This protein binds this small molecule.
Small molecule (SMILES): Cc1cc(N)nc(CCCN2CCC(F)(F)CC2)c1

Sequence of chain 1.A:
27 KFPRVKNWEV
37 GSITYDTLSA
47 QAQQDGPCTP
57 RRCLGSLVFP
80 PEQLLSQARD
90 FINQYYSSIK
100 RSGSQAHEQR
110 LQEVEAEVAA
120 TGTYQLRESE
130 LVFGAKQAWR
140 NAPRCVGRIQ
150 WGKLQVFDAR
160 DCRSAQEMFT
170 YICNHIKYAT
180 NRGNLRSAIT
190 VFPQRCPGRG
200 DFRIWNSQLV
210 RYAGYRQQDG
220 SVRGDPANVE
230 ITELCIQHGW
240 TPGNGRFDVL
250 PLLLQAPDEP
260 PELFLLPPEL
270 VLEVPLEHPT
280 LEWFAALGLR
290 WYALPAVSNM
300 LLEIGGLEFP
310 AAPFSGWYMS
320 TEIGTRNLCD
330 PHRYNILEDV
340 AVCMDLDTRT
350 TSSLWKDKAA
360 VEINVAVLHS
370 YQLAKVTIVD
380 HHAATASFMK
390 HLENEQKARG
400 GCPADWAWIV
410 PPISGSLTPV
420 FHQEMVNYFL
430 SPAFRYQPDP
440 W

Binding-site contacts:
Ligand atom C13 contacts residue HEM1 of chain 1.E at 3.3 Å.
Ligand atom C07 contacts residue PRO294 of chain 1.A at 4.0 Å (hydrophobic).
Ligand atom C16 contacts residue HEM1 of chain 1.E at 3.6 Å.
Ligand atom C09 contacts residue HEM1 of chain 1.E at 3.7 Å.
Ligand atom N01 contacts residue HEM1 of chain 1.E at 4.0 Å.
Ligand atom C09 contacts residue VAL296 of chain 1.A at 3.7 Å (hydrophobic).
Ligand atom N01 contacts residue PRO294 of chain 1.A at 4.0 Å.
Ligand atom N01 contacts residue GLU321 of chain 1.A at 2.6 Å (salt-bridge).
Ligand atom C14 contacts residue HEM1 of chain 1.E at 3.8 Å.
Ligand atom C02 contacts residue HEM1 of chain 1.E at 3.6 Å.
Ligand atom C07 contacts residue HEM1 of chain 1.E at 3.5 Å.
Ligand atom C08 contacts residue GLU321 of chain 1.A at 3.2 Å.
Ligand atom N02 contacts residue GLU321 of chain 1.A at 2.5 Å (salt-bridge).
Ligand atom N02 contacts residue TYR317 of chain 1.A at 3.6 Å.
Ligand atom F18 contacts residue ASN298 of chain 1.A at 3.6 Å.
Ligand atom C02 contacts residue TRP316 of chain 1.A at 3.8 Å (hydrophobic).
Ligand atom C02 contacts residue PRO294 of chain 1.A at 3.9 Å (hydrophobic).
Ligand atom C16 contacts residue VAL296 of chain 1.A at 3.6 Å (hydrophobic).
Ligand atom C05 contacts residue VAL296 of chain 1.A at 3.6 Å (hydrophobic).
Ligand atom C10 contacts residue HEM1 of chain 1.E at 3.3 Å.
Ligand atom C03 contacts residue HEM1 of chain 1.E at 3.1 Å.
Ligand atom C07 contacts residue PHE313 of chain 1.A at 3.5 Å (hydrophobic).
Ligand atom C03 contacts residue TRP316 of chain 1.A at 4.0 Å (hydrophobic).
Ligand atom C12 contacts residue HEM1 of chain 1.E at 3.6 Å.
Ligand atom F17 contacts residue ASN298 of chain 1.A at 3.6 Å.
Ligand atom N11 contacts residue HEM1 of chain 1.E at 3.1 Å (h-bond).
Ligand atom C10 contacts residue GLN207 of chain 1.A at 4.0 Å.
Ligand atom C02 contacts residue GLU321 of chain 1.A at 3.2 Å.
Ligand atom C15 contacts residue VAL296 of chain 1.A at 4.0 Å (hydrophobic).
Ligand atom F17 contacts residue SER206 of chain 1.A at 4.1 Å.
Ligand atom N02 contacts residue MET318 of chain 1.A at 3.9 Å.
Ligand atom C15 contacts residue ASN298 of chain 1.A at 3.6 Å.
Ligand atom N02 contacts residue TRP316 of chain 1.A at 2.8 Å (h-bond).
Ligand atom C14 contacts residue ASN298 of chain 1.A at 4.0 Å.
Ligand atom C06 contacts residue GLU321 of chain 1.A at 3.3 Å.
Ligand atom C03 contacts residue PRO294 of chain 1.A at 3.9 Å (hydrophobic).
Ligand atom C08 contacts residue HEM1 of chain 1.E at 3.8 Å.
Ligand atom C04 contacts residue HEM1 of chain 1.E at 3.8 Å.
Ligand atom N02 contacts residue HEM1 of chain 1.E at 3.3 Å.
Ligand atom C15 contacts residue HEM1 of chain 1.E at 3.3 Å.